Binding-site contacts:
Ligand atom C4 contacts residue THR48 of chain 1.B at 3.6 Å.
Ligand atom C4 contacts residue ZN1 of chain 1.H at 4.1 Å.
Ligand atom C3 contacts residue NAD1 of chain 1.J at 3.0 Å.
Ligand atom N1 contacts residue HIS67 of chain 1.B at 3.2 Å (h-bond).
Ligand atom C5 contacts residue PHE93 of chain 1.B at 4.2 Å (hydrophobic).
Ligand atom I4 contacts residue PHE93 of chain 1.B at 4.4 Å.
Ligand atom N1 contacts residue THR48 of chain 1.B at 3.0 Å (h-bond).
Ligand atom C5 contacts residue NAD1 of chain 1.J at 4.3 Å.
Ligand atom N1 contacts residue ZN1 of chain 1.H at 2.0 Å.
Ligand atom C4 contacts residue NAD1 of chain 1.J at 4.2 Å.
Ligand atom C3 contacts residue ZN1 of chain 1.H at 4.0 Å.
Ligand atom C3 contacts residue THR48 of chain 1.B at 3.7 Å.
Ligand atom C3 contacts residue PHE93 of chain 1.B at 3.7 Å (hydrophobic).
Ligand atom N1 contacts residue NAD1 of chain 1.J at 3.2 Å.
Ligand atom C4 contacts residue PHE93 of chain 1.B at 3.8 Å (hydrophobic).
Ligand atom N2 contacts residue CYS46 of chain 1.B at 4.3 Å.
Ligand atom N2 contacts residue NAD1 of chain 1.J at 2.2 Å.
Ligand atom C5 contacts residue THR48 of chain 1.B at 3.2 Å.
Ligand atom N1 contacts residue CYS174 of chain 1.B at 3.6 Å.
Ligand atom N2 contacts residue THR48 of chain 1.B at 3.4 Å (h-bond).
Ligand atom N2 contacts residue ZN1 of chain 1.H at 2.9 Å.
Ligand atom I4 contacts residue LEU141 of chain 1.B at 4.1 Å.
Ligand atom N1 contacts residue PHE93 of chain 1.B at 4.1 Å.
Ligand atom C5 contacts residue LEU141 of chain 1.B at 4.1 Å (hydrophobic).
Ligand atom I4 contacts residue LEU116 of chain 1.B at 4.1 Å.
Ligand atom N2 contacts residue CYS174 of chain 1.B at 4.0 Å.
Ligand atom N1 contacts residue CYS46 of chain 1.B at 3.6 Å.
Ligand atom C5 contacts residue HIS67 of chain 1.B at 3.4 Å.
Ligand atom N2 contacts residue PHE93 of chain 1.B at 3.8 Å.
Ligand atom C5 contacts residue ZN1 of chain 1.H at 3.0 Å.
Ligand atom I4 contacts residue THR48 of chain 1.B at 4.2 Å.

A protein and the small-molecule ligand that binds it are described below.
Small molecule (SMILES): Ic1cn[nH]c1

Sequence of chain 1.B:
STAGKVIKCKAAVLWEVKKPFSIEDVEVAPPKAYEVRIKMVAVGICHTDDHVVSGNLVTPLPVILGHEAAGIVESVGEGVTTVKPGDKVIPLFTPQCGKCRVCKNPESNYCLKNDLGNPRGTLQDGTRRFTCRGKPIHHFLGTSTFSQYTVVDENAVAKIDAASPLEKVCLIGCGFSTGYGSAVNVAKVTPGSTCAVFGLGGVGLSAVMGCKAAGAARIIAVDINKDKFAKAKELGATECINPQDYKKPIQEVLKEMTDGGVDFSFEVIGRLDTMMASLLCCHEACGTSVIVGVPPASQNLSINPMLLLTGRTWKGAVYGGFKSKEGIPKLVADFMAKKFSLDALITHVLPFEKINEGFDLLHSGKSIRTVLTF